A small-molecule ligand and the protein it binds are described below.
Small molecule (SMILES): CC(=O)N[C@@H]1[C@@H](O)[C@H](O)[C@@H](CO)O[C@H]1O

Sequence of chain 1.A:
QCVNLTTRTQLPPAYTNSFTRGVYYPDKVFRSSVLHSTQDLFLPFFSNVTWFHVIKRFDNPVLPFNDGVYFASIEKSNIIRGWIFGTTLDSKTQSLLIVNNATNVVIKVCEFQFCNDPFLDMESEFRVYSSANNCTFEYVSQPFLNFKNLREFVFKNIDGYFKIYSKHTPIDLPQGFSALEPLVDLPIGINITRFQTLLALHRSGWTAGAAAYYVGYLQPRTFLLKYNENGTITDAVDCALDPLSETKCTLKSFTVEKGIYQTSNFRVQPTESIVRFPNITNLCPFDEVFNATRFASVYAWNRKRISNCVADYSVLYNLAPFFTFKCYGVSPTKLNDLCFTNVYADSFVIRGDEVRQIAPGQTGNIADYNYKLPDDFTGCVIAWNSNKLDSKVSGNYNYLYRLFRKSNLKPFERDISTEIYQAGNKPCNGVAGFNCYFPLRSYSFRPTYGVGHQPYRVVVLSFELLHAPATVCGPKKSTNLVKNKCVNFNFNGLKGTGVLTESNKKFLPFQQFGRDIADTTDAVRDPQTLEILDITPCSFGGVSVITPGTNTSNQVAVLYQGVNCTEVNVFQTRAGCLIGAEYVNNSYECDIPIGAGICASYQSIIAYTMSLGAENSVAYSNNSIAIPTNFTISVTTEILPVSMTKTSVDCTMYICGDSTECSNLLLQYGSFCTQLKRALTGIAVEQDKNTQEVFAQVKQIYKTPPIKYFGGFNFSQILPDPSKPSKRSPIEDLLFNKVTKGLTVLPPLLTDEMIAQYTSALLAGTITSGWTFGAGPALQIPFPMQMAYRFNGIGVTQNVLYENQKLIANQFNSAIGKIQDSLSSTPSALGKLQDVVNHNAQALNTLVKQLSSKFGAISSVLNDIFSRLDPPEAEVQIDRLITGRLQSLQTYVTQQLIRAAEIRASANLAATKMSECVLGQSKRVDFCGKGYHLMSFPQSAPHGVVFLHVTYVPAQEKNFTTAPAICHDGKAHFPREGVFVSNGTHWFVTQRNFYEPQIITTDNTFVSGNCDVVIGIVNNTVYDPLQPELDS

Binding-site contacts:
Ligand atom O7 contacts residue ASN706 of chain 1.A at 3.1 Å (h-bond).
Ligand atom N2 contacts residue ASN706 of chain 1.A at 2.9 Å (h-bond).
Ligand atom C4 contacts residue ASN706 of chain 1.A at 4.2 Å.
Ligand atom C3 contacts residue ASN706 of chain 1.A at 3.8 Å.
Ligand atom C5 contacts residue ASN706 of chain 1.A at 3.7 Å.
Ligand atom C7 contacts residue ASN706 of chain 1.A at 3.1 Å.
Ligand atom C2 contacts residue ASN706 of chain 1.A at 2.4 Å.
Ligand atom O7 contacts residue TYR793 of chain 1.B at 4.5 Å.
Ligand atom C8 contacts residue GLY1128 of chain 1.A at 3.7 Å.
Ligand atom C1 contacts residue ASN706 of chain 1.A at 1.4 Å.
Ligand atom O5 contacts residue ASN706 of chain 1.A at 2.4 Å (h-bond).
Ligand atom C8 contacts residue ASN706 of chain 1.A at 4.3 Å.

Sequence of chain 1.B:
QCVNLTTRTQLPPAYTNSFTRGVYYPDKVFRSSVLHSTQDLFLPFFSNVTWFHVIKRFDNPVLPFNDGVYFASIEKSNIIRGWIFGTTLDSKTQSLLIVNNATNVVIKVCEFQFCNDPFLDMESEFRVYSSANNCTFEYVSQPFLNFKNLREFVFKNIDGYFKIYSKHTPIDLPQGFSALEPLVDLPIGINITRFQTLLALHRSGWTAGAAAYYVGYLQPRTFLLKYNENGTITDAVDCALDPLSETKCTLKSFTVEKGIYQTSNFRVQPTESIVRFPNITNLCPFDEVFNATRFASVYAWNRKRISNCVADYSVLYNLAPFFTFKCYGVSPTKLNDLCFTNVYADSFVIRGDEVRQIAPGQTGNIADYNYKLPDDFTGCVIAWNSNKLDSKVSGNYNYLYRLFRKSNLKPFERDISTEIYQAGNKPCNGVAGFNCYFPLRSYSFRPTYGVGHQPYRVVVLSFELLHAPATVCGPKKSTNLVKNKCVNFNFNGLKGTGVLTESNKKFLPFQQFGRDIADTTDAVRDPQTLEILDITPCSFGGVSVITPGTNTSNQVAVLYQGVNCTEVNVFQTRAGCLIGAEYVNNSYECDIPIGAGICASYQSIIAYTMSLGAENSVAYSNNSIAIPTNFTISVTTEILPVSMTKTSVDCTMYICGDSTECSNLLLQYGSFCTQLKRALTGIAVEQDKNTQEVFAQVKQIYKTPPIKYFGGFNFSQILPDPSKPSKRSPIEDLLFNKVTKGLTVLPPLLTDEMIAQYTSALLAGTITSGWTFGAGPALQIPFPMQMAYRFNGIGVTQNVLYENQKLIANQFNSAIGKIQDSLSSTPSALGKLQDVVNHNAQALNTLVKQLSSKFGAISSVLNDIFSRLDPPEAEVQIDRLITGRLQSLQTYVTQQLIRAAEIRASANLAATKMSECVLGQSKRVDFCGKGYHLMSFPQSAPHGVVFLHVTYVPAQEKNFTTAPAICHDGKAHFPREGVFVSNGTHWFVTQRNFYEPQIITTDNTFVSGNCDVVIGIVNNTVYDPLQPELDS